Sequence of chain 1.A:
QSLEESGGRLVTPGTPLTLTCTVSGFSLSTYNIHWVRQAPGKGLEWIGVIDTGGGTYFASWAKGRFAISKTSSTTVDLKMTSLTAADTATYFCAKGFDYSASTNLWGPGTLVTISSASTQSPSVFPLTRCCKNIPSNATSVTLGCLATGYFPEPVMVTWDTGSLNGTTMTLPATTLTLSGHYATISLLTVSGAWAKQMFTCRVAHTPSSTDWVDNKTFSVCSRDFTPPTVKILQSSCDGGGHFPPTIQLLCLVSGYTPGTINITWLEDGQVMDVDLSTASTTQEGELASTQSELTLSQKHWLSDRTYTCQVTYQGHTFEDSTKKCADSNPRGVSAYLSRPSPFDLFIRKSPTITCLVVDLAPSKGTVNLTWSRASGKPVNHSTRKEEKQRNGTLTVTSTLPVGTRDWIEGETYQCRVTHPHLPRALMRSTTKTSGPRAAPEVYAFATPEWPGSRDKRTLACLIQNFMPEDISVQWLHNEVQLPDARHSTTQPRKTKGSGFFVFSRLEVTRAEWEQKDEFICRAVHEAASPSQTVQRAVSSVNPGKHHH

The protein below binds the small molecule below.
Small molecule (SMILES): CC(=O)N[C@@H]1[C@@H](O)[C@H](O)[C@@H](CO)O[C@H]1O

Binding-site contacts:
Ligand atom C8 contacts residue ASN165 of chain 1.A at 4.4 Å.
Ligand atom C5 contacts residue ASN165 of chain 1.A at 3.6 Å.
Ligand atom C7 contacts residue ASN165 of chain 1.A at 3.4 Å.
Ligand atom O5 contacts residue ASN165 of chain 1.A at 2.4 Å (h-bond).
Ligand atom C1 contacts residue ASN165 of chain 1.A at 1.4 Å.
Ligand atom C2 contacts residue ASN165 of chain 1.A at 2.6 Å.
Ligand atom O7 contacts residue ASN165 of chain 1.A at 3.1 Å (h-bond).
Ligand atom C4 contacts residue ASN165 of chain 1.A at 4.3 Å.
Ligand atom C3 contacts residue ASN165 of chain 1.A at 3.9 Å.
Ligand atom O7 contacts residue SER191 of chain 1.A at 4.3 Å.
Ligand atom N2 contacts residue ASN165 of chain 1.A at 3.0 Å (h-bond).